Binding-site contacts:
Ligand atom N1 contacts residue ARG98 of chain 12.A at 4.3 Å.
Ligand atom C16 contacts residue ARG224 of chain 12.A at 4.0 Å.
Ligand atom O1S contacts residue THR226 of chain 12.A at 4.3 Å.
Ligand atom C3 contacts residue TRP117 of chain 12.A at 3.5 Å (hydrophobic).
Ligand atom N1 contacts residue TRP117 of chain 12.A at 4.1 Å.
Ligand atom C13 contacts residue ARG224 of chain 12.A at 4.1 Å.
Ligand atom C3 contacts residue ARG98 of chain 12.A at 3.2 Å.
Ligand atom C15 contacts residue TRP117 of chain 12.A at 4.2 Å (hydrophobic).
Ligand atom C16 contacts residue TRP117 of chain 12.A at 3.7 Å (hydrophobic).
Ligand atom C1 contacts residue ARG224 of chain 12.A at 3.8 Å.
Ligand atom N1 contacts residue ARG224 of chain 12.A at 4.2 Å.
Ligand atom C15 contacts residue ARG224 of chain 12.A at 3.3 Å.
Ligand atom O1S contacts residue ASP228 of chain 12.A at 3.6 Å.
Ligand atom O1S contacts residue ARG98 of chain 12.A at 3.6 Å.
Ligand atom C14 contacts residue ARG224 of chain 12.A at 4.5 Å.
Ligand atom C2 contacts residue ARG98 of chain 12.A at 3.4 Å.
Ligand atom C2 contacts residue ARG224 of chain 12.A at 3.8 Å.
Ligand atom C3 contacts residue ARG224 of chain 12.A at 3.5 Å.
Ligand atom C1 contacts residue ARG98 of chain 12.A at 3.2 Å.
Ligand atom S1 contacts residue ARG98 of chain 12.A at 4.4 Å.
Ligand atom O3S contacts residue THR226 of chain 12.A at 4.0 Å.

Sequence of chain 12.A:
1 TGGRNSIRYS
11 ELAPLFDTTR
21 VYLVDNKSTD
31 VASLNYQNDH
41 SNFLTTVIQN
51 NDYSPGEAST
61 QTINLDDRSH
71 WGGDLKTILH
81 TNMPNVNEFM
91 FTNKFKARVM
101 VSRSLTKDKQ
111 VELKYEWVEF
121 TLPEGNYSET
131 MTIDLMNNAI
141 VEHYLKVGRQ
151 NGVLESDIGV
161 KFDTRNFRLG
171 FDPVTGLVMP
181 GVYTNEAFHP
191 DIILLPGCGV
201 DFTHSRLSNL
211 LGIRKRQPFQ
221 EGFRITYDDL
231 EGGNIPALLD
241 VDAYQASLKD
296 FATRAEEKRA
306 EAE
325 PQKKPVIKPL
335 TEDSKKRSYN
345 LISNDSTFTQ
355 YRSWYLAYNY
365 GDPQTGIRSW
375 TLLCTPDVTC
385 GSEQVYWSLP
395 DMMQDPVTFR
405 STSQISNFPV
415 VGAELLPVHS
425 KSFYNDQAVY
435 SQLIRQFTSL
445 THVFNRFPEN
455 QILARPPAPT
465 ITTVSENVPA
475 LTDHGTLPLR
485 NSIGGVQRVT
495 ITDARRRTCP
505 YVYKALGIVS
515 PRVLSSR

This small molecule binds to this protein.
Small molecule (SMILES): CCCCCCCCCCCC[N+](C)(C)CCCS(=O)(=O)O